Sequence of chain 1.A:
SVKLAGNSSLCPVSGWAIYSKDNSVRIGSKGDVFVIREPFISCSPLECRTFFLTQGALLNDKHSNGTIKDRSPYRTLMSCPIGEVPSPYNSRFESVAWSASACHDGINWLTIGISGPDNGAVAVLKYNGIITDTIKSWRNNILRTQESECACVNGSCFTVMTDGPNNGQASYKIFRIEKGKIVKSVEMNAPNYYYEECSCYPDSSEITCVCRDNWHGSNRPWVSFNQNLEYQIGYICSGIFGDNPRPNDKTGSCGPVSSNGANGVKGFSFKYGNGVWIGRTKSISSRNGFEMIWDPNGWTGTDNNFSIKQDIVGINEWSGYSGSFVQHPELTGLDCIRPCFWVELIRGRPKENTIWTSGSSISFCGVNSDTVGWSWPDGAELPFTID

The small molecule below binds the protein below.
Small molecule (SMILES): CC(=O)N[C@@H]1[C@@H](O)[C@H](O)[C@@H](CO)O[C@H]1O

Binding-site contacts:
Ligand atom C5 contacts residue ASN65 of chain 1.A at 3.6 Å.
Ligand atom C3 contacts residue ASN65 of chain 1.A at 3.7 Å.
Ligand atom C1 contacts residue ASN65 of chain 1.A at 1.4 Å.
Ligand atom C4 contacts residue ASN65 of chain 1.A at 4.1 Å.
Ligand atom C7 contacts residue ASN65 of chain 1.A at 3.3 Å.
Ligand atom N2 contacts residue ASN65 of chain 1.A at 3.0 Å (h-bond).
Ligand atom C2 contacts residue ASN65 of chain 1.A at 2.4 Å.
Ligand atom C8 contacts residue ILE386 of chain 1.A at 4.2 Å (hydrophobic).
Ligand atom O5 contacts residue ASN65 of chain 1.A at 2.2 Å (h-bond).
Ligand atom O7 contacts residue ASN65 of chain 1.A at 3.2 Å (h-bond).
Ligand atom C8 contacts residue ILE355 of chain 1.A at 4.2 Å (hydrophobic).